This small molecule binds to this protein.
Small molecule (SMILES): O=P(O)(O)OC1[C@H](O)[C@H](OP(=O)(O)O)C(OP(=O)(O)O)[C@H](OP(=O)(O)O)[C@H]1O

Binding-site contacts:
Ligand atom P3 contacts residue TYR81 of chain 1.A at 4.3 Å.
Ligand atom P4 contacts residue ARG116 of chain 1.A at 3.8 Å.
Ligand atom OPH contacts residue LYS62 of chain 1.A at 3.2 Å (salt-bridge).
Ligand atom P3 contacts residue LYS60 of chain 1.A at 3.5 Å.
Ligand atom P1 contacts residue ARG67 of chain 1.A at 3.7 Å.
Ligand atom O6P contacts residue LYS60 of chain 1.A at 2.8 Å (salt-bridge).
Ligand atom O8P contacts residue LYS60 of chain 1.A at 3.6 Å.
Ligand atom O5P contacts residue ARG69 of chain 1.A at 2.8 Å (salt-bridge).
Ligand atom O8P contacts residue TYR81 of chain 1.A at 2.6 Å (h-bond).
Ligand atom O6P contacts residue LYS90 of chain 1.A at 3.6 Å.
Ligand atom O4P contacts residue TYR81 of chain 1.A at 3.9 Å.
Ligand atom O6P contacts residue TYR81 of chain 1.A at 3.4 Å.
Ligand atom O2P contacts residue ARG67 of chain 1.A at 2.9 Å (salt-bridge).
Ligand atom O6P contacts residue ARG69 of chain 1.A at 2.8 Å (salt-bridge).
Ligand atom O7P contacts residue LYS60 of chain 1.A at 2.8 Å (salt-bridge).
Ligand atom O3 contacts residue LYS60 of chain 1.A at 3.0 Å (salt-bridge).
Ligand atom C2 contacts residue ARG67 of chain 1.A at 4.2 Å.
Ligand atom C3 contacts residue LYS60 of chain 1.A at 4.1 Å.
Ligand atom O2 contacts residue LYS62 of chain 1.A at 3.5 Å.
Ligand atom P5 contacts residue LYS62 of chain 1.A at 3.9 Å.
Ligand atom O3P contacts residue ARG67 of chain 1.A at 3.0 Å (salt-bridge).
Ligand atom O2 contacts residue ARG67 of chain 1.A at 4.1 Å.
Ligand atom O5 contacts residue LYS62 of chain 1.A at 3.4 Å.
Ligand atom O4P contacts residue LYS90 of chain 1.A at 3.6 Å.
Ligand atom O7P contacts residue ARG116 of chain 1.A at 2.8 Å (salt-bridge).
Ligand atom P3 contacts residue LYS90 of chain 1.A at 3.9 Å.
Ligand atom C5 contacts residue LYS62 of chain 1.A at 4.1 Å.
Ligand atom O9P contacts residue TYR81 of chain 1.A at 3.7 Å.
Ligand atom C6 contacts residue LYS62 of chain 1.A at 3.9 Å.
Ligand atom P3 contacts residue ARG69 of chain 1.A at 3.7 Å.
Ligand atom OPG contacts residue LYS62 of chain 1.A at 3.7 Å.
Ligand atom C4 contacts residue LYS62 of chain 1.A at 4.1 Å.
Ligand atom O7P contacts residue TYR81 of chain 1.A at 3.9 Å.
Ligand atom O4P contacts residue LYS60 of chain 1.A at 4.2 Å.
Ligand atom O8P contacts residue LYS90 of chain 1.A at 4.2 Å.
Ligand atom P4 contacts residue TYR81 of chain 1.A at 3.5 Å.
Ligand atom O5P contacts residue LYS90 of chain 1.A at 3.5 Å.
Ligand atom P4 contacts residue LYS60 of chain 1.A at 3.7 Å.
Ligand atom O9P contacts residue ARG116 of chain 1.A at 2.7 Å (salt-bridge).
Ligand atom OPG contacts residue ARG116 of chain 1.A at 3.7 Å.

Sequence of chain 1.A:
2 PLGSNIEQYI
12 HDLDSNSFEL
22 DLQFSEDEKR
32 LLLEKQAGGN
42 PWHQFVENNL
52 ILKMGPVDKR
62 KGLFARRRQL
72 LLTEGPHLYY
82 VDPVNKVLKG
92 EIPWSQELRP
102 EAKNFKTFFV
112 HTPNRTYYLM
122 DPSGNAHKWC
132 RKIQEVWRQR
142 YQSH